The small molecule below binds the protein below.
Small molecule (SMILES): Nc1nc2[nH]cnc2c(=O)[nH]1

Binding-site contacts:
Ligand atom O6 contacts residue GLU197 of chain 1.B at 4.2 Å.
Ligand atom C5 contacts residue ALA118 of chain 1.B at 3.9 Å (hydrophobic).
Ligand atom N3 contacts residue GLY214 of chain 1.B at 3.8 Å.
Ligand atom C6 contacts residue GLU197 of chain 1.B at 4.1 Å.
Ligand atom C5 contacts residue PHE196 of chain 1.B at 3.9 Å (hydrophobic).
Ligand atom N2 contacts residue MET215 of chain 1.B at 3.4 Å.
Ligand atom N2 contacts residue GLY214 of chain 1.B at 3.6 Å.
Ligand atom C5 contacts residue GLY119 of chain 1.B at 3.6 Å.
Ligand atom C4 contacts residue PHE196 of chain 1.B at 4.0 Å (hydrophobic).
Ligand atom C8 contacts residue THR238 of chain 1.B at 3.1 Å.
Ligand atom C6 contacts residue ASN239 of chain 1.B at 4.0 Å.
Ligand atom C4 contacts residue ALA118 of chain 1.B at 4.0 Å (hydrophobic).
Ligand atom C6 contacts residue GLY119 of chain 1.B at 3.7 Å.
Ligand atom O6 contacts residue ASN239 of chain 1.B at 3.1 Å (h-bond).
Ligand atom N1 contacts residue PHE196 of chain 1.B at 3.8 Å.
Ligand atom O6 contacts residue GLY119 of chain 1.B at 3.6 Å.
Ligand atom C8 contacts residue ALA117 of chain 1.B at 4.0 Å (hydrophobic).
Ligand atom N7 contacts residue THR238 of chain 1.B at 3.0 Å (h-bond).
Ligand atom N7 contacts residue ASN239 of chain 1.B at 2.9 Å (h-bond).
Ligand atom C5 contacts residue ASN239 of chain 1.B at 3.9 Å.
Ligand atom C2 contacts residue GLU197 of chain 1.B at 3.5 Å.
Ligand atom N9 contacts residue ALA117 of chain 1.B at 3.6 Å (h-bond).
Ligand atom N3 contacts residue PHE196 of chain 1.B at 4.1 Å.
Ligand atom N1 contacts residue GLU197 of chain 1.B at 3.1 Å (salt-bridge).
Ligand atom C2 contacts residue PHE196 of chain 1.B at 4.0 Å (hydrophobic).
Ligand atom C8 contacts residue ASN239 of chain 1.B at 3.8 Å.
Ligand atom C8 contacts residue THR254 of chain 1.B at 3.4 Å.
Ligand atom C8 contacts residue ALA118 of chain 1.B at 3.6 Å (hydrophobic).
Ligand atom C2 contacts residue VAL213 of chain 1.B at 3.8 Å (hydrophobic).
Ligand atom N1 contacts residue VAL213 of chain 1.B at 3.9 Å.
Ligand atom N7 contacts residue GLY119 of chain 1.B at 3.6 Å (h-bond).
Ligand atom N7 contacts residue ALA118 of chain 1.B at 3.5 Å.
Ligand atom C2 contacts residue MET215 of chain 1.B at 3.9 Å (hydrophobic).
Ligand atom C2 contacts residue GLY214 of chain 1.B at 3.8 Å.
Ligand atom N9 contacts residue ALA118 of chain 1.B at 3.8 Å.
Ligand atom N3 contacts residue MET215 of chain 1.B at 4.1 Å.
Ligand atom N7 contacts residue THR254 of chain 1.B at 3.8 Å.
Ligand atom N2 contacts residue GLU197 of chain 1.B at 2.5 Å (salt-bridge).
Ligand atom N3 contacts residue VAL213 of chain 1.B at 4.1 Å.
Ligand atom C6 contacts residue PHE196 of chain 1.B at 4.0 Å (hydrophobic).

Sequence of chain 1.B:
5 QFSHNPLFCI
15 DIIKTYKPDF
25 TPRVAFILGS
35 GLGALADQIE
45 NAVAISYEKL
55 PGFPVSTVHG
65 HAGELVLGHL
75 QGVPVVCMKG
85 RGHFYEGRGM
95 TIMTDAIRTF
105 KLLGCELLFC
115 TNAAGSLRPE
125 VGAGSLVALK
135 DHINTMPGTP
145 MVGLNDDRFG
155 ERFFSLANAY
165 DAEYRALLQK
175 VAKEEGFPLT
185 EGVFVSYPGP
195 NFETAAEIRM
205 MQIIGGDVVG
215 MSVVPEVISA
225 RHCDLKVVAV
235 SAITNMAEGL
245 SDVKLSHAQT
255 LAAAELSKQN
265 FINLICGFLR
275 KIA